Binding-site contacts:
Ligand atom C5 contacts residue MET94 of chain 1.B at 3.8 Å (hydrophobic).
Ligand atom CAM contacts residue GLY97 of chain 1.B at 4.0 Å.
Ligand atom N3 contacts residue LEU26 of chain 1.B at 3.8 Å.
Ligand atom CAV contacts residue LEU146 of chain 1.B at 3.6 Å (hydrophobic).
Ligand atom NAR contacts residue MET94 of chain 1.B at 2.9 Å (h-bond).
Ligand atom C2 contacts residue LEU26 of chain 1.B at 3.7 Å (hydrophobic).
Ligand atom NAS contacts residue TYR93 of chain 1.B at 3.9 Å.
Ligand atom C6 contacts residue LEU146 of chain 1.B at 3.5 Å (hydrophobic).
Ligand atom CAL contacts residue TYR93 of chain 1.B at 3.5 Å (hydrophobic).
Ligand atom NAR contacts residue LEU146 of chain 1.B at 3.6 Å.
Ligand atom CAG contacts residue ALA46 of chain 1.B at 3.5 Å (hydrophobic).
Ligand atom CAM contacts residue LEU26 of chain 1.B at 3.8 Å (hydrophobic).
Ligand atom CAV contacts residue MET94 of chain 1.B at 3.7 Å (hydrophobic).
Ligand atom NAS contacts residue GLU92 of chain 1.B at 2.5 Å (salt-bridge).
Ligand atom CAL contacts residue GLY97 of chain 1.B at 3.6 Å.
Ligand atom C4 contacts residue LEU26 of chain 1.B at 3.7 Å (hydrophobic).
Ligand atom NAN contacts residue GLU92 of chain 1.B at 3.2 Å (salt-bridge).
Ligand atom N1 contacts residue LEU26 of chain 1.B at 3.6 Å.
Ligand atom C6 contacts residue LEU26 of chain 1.B at 3.5 Å (hydrophobic).
Ligand atom CAG contacts residue LEU146 of chain 1.B at 3.8 Å (hydrophobic).
Ligand atom NAN contacts residue ALA46 of chain 1.B at 3.9 Å.
Ligand atom NAS contacts residue ALA46 of chain 1.B at 3.4 Å.
Ligand atom CAK contacts residue SER95 of chain 1.B at 3.8 Å.
Ligand atom CAG contacts residue MET91 of chain 1.B at 3.7 Å (hydrophobic).
Ligand atom OAB contacts residue SER95 of chain 1.B at 4.0 Å.
Ligand atom C5 contacts residue LEU26 of chain 1.B at 3.5 Å (hydrophobic).
Ligand atom C4 contacts residue GLY97 of chain 1.B at 4.0 Å.
Ligand atom CAU contacts residue GLY97 of chain 1.B at 3.8 Å.
Ligand atom NAN contacts residue TYR93 of chain 1.B at 3.5 Å.
Ligand atom CAK contacts residue GLY97 of chain 1.B at 3.6 Å.
Ligand atom CAG contacts residue GLU92 of chain 1.B at 3.6 Å.
Ligand atom NAN contacts residue MET94 of chain 1.B at 2.8 Å (h-bond).
Ligand atom CAL contacts residue MET94 of chain 1.B at 3.2 Å (hydrophobic).
Ligand atom CAU contacts residue LEU26 of chain 1.B at 3.9 Å (hydrophobic).
Ligand atom C5 contacts residue GLY97 of chain 1.B at 3.9 Å.
Ligand atom NAR contacts residue TYR93 of chain 1.B at 3.7 Å.
Ligand atom NAS contacts residue MET94 of chain 1.B at 3.6 Å.
Ligand atom N1 contacts residue LEU146 of chain 1.B at 3.4 Å.
Ligand atom CAJ contacts residue LEU146 of chain 1.B at 3.6 Å (hydrophobic).
Ligand atom C6 contacts residue MET94 of chain 1.B at 3.7 Å (hydrophobic).

A protein and the small-molecule ligand that binds it are described below.
Small molecule (SMILES): C=CC(=O)Nc1ccc2c(Nc3cc[nH]n3)nc(-c3ccccc3)nc2c1

Sequence of chain 1.B:
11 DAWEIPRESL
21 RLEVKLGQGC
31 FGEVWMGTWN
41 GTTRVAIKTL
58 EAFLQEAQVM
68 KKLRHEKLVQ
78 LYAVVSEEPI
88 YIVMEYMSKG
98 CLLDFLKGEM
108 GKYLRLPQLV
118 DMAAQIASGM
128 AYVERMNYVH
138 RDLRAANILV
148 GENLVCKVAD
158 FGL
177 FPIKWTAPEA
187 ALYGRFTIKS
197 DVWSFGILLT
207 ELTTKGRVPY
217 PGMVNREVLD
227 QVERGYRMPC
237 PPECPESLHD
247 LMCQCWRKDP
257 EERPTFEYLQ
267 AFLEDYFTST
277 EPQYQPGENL